A small-molecule ligand and the protein it binds are described below.
Small molecule (SMILES): CO[C@@H]1[C@H](O[P](=O)(O)OC[C@H]2O[C@@H](n3ccc(=O)[nH]c3=O)[C@H](O)[C@@H]2O[P](=O)(O)OC[C@H]2O[C@@H](n3ccc(=O)[nH]c3=O)[C@H](O)[C@@H]2O[P](=O)(O)OC[C@H]2O[C@@H](n3ccc(=O)[nH]c3=O)[C@H](O)[C@@H]2O)[C@@H](CO[P](=O)(O)O[C@H]2[C@@H](O)[C@H](n3cnc4c(N)ncnc43)O[C@@H]2CO[P](=O)(O)O[C@H]2[C@@H](O)[C@H](n3cnc4c(N)ncnc43)O[C@@H]2CO)O[C@H]1n1cnc2c(N)ncnc21

Sequence of chain 1.E:
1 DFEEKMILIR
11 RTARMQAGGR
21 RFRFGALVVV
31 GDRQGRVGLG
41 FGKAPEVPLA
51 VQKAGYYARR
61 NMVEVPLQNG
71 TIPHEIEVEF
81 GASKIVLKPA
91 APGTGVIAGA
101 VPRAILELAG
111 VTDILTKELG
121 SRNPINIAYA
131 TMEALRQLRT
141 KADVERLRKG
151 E

Sequence of chain 1.C:
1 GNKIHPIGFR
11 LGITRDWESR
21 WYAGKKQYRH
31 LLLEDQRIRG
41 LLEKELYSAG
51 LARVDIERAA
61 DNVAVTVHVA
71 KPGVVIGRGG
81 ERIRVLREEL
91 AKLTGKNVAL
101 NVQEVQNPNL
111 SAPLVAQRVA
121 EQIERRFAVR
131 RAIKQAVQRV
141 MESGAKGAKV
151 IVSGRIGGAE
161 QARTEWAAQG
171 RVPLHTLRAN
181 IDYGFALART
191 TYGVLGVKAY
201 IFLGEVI

Binding-site contacts:
Ligand atom OP1 contacts residue ARG20 of chain 1.E at 4.2 Å.
Ligand atom C3' contacts residue ARG20 of chain 1.E at 3.4 Å.
Ligand atom P contacts residue ARG20 of chain 1.E at 3.4 Å.
Ligand atom O3' contacts residue ARG20 of chain 1.E at 3.3 Å (salt-bridge).
Ligand atom O2' contacts residue ARG20 of chain 1.E at 3.2 Å (salt-bridge).
Ligand atom O3' contacts residue GLN161 of chain 1.C at 4.1 Å.
Ligand atom C2' contacts residue ARG20 of chain 1.E at 3.7 Å.
Ligand atom OP2 contacts residue ARG20 of chain 1.E at 2.5 Å (salt-bridge).